Sequence of chain 1.A:
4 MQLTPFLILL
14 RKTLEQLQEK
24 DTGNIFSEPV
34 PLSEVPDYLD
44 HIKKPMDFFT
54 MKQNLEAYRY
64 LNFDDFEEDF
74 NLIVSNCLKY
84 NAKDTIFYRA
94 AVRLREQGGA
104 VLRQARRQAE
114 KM

Binding-site contacts:
Ligand atom CAB contacts residue PHE90 of chain 1.A at 3.5 Å (hydrophobic).
Ligand atom OAL contacts residue TYR83 of chain 1.A at 4.4 Å.
Ligand atom CAH contacts residue PHE29 of chain 1.A at 3.9 Å (hydrophobic).
Ligand atom CAI contacts residue PHE90 of chain 1.A at 4.3 Å (hydrophobic).
Ligand atom CAA contacts residue VAL33 of chain 1.A at 4.0 Å (hydrophobic).
Ligand atom NAC contacts residue VAL33 of chain 1.A at 3.7 Å.
Ligand atom CAB contacts residue VAL33 of chain 1.A at 3.9 Å (hydrophobic).
Ligand atom OAL contacts residue PHE90 of chain 1.A at 4.3 Å.
Ligand atom CAG contacts residue ASN84 of chain 1.A at 3.7 Å.
Ligand atom CAB contacts residue PRO34 of chain 1.A at 4.4 Å (hydrophobic).
Ligand atom CAD contacts residue PRO34 of chain 1.A at 4.4 Å (hydrophobic).
Ligand atom OAL contacts residue VAL33 of chain 1.A at 4.3 Å.
Ligand atom CAD contacts residue VAL33 of chain 1.A at 4.4 Å (hydrophobic).
Ligand atom OAL contacts residue CYS80 of chain 1.A at 3.9 Å.
Ligand atom CAK contacts residue PHE90 of chain 1.A at 4.4 Å (hydrophobic).
Ligand atom CAH contacts residue VAL33 of chain 1.A at 3.9 Å (hydrophobic).
Ligand atom OAL contacts residue ASN84 of chain 1.A at 2.9 Å (h-bond).
Ligand atom CAE contacts residue VAL33 of chain 1.A at 3.9 Å (hydrophobic).
Ligand atom CAJ contacts residue PHE90 of chain 1.A at 3.9 Å (hydrophobic).
Ligand atom CAE contacts residue VAL38 of chain 1.A at 4.4 Å (hydrophobic).
Ligand atom CAF contacts residue PRO34 of chain 1.A at 3.8 Å (hydrophobic).
Ligand atom CAI contacts residue PRO34 of chain 1.A at 3.7 Å (hydrophobic).
Ligand atom CAE contacts residue PHE90 of chain 1.A at 3.7 Å (hydrophobic).
Ligand atom CAJ contacts residue VAL33 of chain 1.A at 4.1 Å (hydrophobic).
Ligand atom CAF contacts residue VAL33 of chain 1.A at 4.3 Å (hydrophobic).
Ligand atom CAJ contacts residue ASN84 of chain 1.A at 3.8 Å.
Ligand atom CAD contacts residue ILE28 of chain 1.A at 3.6 Å (hydrophobic).
Ligand atom CAD contacts residue PHE90 of chain 1.A at 4.1 Å (hydrophobic).
Ligand atom OAL contacts residue TYR41 of chain 1.A at 4.2 Å.
Ligand atom CAG contacts residue VAL33 of chain 1.A at 3.9 Å (hydrophobic).
Ligand atom CAJ contacts residue TYR41 of chain 1.A at 4.3 Å (hydrophobic).
Ligand atom NAC contacts residue PHE90 of chain 1.A at 3.9 Å.
Ligand atom CAI contacts residue ILE28 of chain 1.A at 4.3 Å (hydrophobic).
Ligand atom CAA contacts residue PHE90 of chain 1.A at 3.6 Å (hydrophobic).
Ligand atom CAH contacts residue ILE28 of chain 1.A at 3.7 Å (hydrophobic).
Ligand atom CAG contacts residue PHE90 of chain 1.A at 3.8 Å (hydrophobic).
Ligand atom CAF contacts residue PHE90 of chain 1.A at 4.0 Å (hydrophobic).
Ligand atom CAJ contacts residue TYR83 of chain 1.A at 3.9 Å (hydrophobic).
Ligand atom CAK contacts residue GLU37 of chain 1.A at 4.3 Å.
Ligand atom CAK contacts residue PRO34 of chain 1.A at 3.4 Å (hydrophobic).

This protein binds this small molecule.
Small molecule (SMILES): Cn1c(=O)ccc2ccccc21